Sequence of chain 1.A:
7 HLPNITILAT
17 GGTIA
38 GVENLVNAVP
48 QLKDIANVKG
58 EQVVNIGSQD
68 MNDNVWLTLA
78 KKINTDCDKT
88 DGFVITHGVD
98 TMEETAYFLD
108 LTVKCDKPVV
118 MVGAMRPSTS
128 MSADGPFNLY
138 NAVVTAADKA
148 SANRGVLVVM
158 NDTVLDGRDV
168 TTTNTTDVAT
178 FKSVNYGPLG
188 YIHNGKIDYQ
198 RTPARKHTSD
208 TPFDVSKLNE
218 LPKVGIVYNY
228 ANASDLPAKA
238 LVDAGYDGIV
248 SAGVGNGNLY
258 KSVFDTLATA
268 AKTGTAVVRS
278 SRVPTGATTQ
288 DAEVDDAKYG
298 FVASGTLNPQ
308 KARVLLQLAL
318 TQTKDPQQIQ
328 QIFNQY

This protein binds this small molecule.
Small molecule (SMILES): N[C@@H](CC(=O)O)C(=O)O

Binding-site contacts:
Ligand atom N contacts residue ASP97 of chain 1.A at 2.8 Å (salt-bridge).
Ligand atom OD1 contacts residue GLY95 of chain 1.A at 3.4 Å.
Ligand atom C contacts residue SER65 of chain 1.A at 3.3 Å.
Ligand atom OD2 contacts residue ALA121 of chain 1.A at 4.3 Å.
Ligand atom O contacts residue ASP97 of chain 1.A at 3.2 Å.
Ligand atom OD1 contacts residue VAL96 of chain 1.A at 2.8 Å (h-bond).
Ligand atom O contacts residue SER65 of chain 1.A at 2.4 Å (h-bond).
Ligand atom N contacts residue ASN255 of chain 1.B at 3.3 Å (h-bond).
Ligand atom C contacts residue GLN66 of chain 1.A at 3.5 Å.
Ligand atom C contacts residue VAL96 of chain 1.A at 4.2 Å (hydrophobic).
Ligand atom C contacts residue GLY64 of chain 1.A at 4.2 Å.
Ligand atom OD1 contacts residue ALA121 of chain 1.A at 3.5 Å (h-bond).
Ligand atom CB contacts residue GLU290 of chain 1.B at 3.5 Å.
Ligand atom CG contacts residue GLY95 of chain 1.A at 4.0 Å.
Ligand atom CA contacts residue GLU290 of chain 1.B at 3.2 Å.
Ligand atom O contacts residue VAL96 of chain 1.A at 3.6 Å (h-bond).
Ligand atom CB contacts residue VAL96 of chain 1.A at 4.1 Å (hydrophobic).
Ligand atom OXT contacts residue GLY95 of chain 1.A at 3.4 Å.
Ligand atom OD2 contacts residue GLY95 of chain 1.A at 4.4 Å.
Ligand atom CA contacts residue GLN66 of chain 1.A at 3.8 Å.
Ligand atom O contacts residue GLY64 of chain 1.A at 4.4 Å.
Ligand atom N contacts residue GLN66 of chain 1.A at 3.2 Å (h-bond).
Ligand atom C contacts residue GLY95 of chain 1.A at 3.6 Å.
Ligand atom CG contacts residue ALA121 of chain 1.A at 4.1 Å (hydrophobic).
Ligand atom CB contacts residue ASP97 of chain 1.A at 3.9 Å.
Ligand atom O contacts residue GLY95 of chain 1.A at 3.3 Å.
Ligand atom OXT contacts residue GLY64 of chain 1.A at 3.3 Å.
Ligand atom C contacts residue ASP97 of chain 1.A at 4.0 Å.
Ligand atom O contacts residue GLN66 of chain 1.A at 3.7 Å.
Ligand atom OXT contacts residue SER65 of chain 1.A at 2.7 Å (h-bond).
Ligand atom CG contacts residue VAL96 of chain 1.A at 3.9 Å (hydrophobic).
Ligand atom OXT contacts residue GLN66 of chain 1.A at 3.7 Å.
Ligand atom N contacts residue GLU290 of chain 1.B at 2.6 Å (salt-bridge).
Ligand atom CA contacts residue ASP97 of chain 1.A at 3.9 Å.

Sequence of chain 1.B:
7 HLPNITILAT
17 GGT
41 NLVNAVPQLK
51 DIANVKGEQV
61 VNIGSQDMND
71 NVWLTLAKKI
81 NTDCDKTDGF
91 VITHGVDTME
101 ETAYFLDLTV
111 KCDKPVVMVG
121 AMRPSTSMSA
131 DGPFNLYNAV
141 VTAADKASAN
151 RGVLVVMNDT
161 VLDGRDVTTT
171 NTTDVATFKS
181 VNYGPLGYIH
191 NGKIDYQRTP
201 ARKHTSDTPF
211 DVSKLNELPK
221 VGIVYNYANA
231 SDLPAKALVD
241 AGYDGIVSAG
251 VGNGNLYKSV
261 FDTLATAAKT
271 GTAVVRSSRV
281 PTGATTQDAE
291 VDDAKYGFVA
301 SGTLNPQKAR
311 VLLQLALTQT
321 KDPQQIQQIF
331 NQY